Sequence of chain 1.C:
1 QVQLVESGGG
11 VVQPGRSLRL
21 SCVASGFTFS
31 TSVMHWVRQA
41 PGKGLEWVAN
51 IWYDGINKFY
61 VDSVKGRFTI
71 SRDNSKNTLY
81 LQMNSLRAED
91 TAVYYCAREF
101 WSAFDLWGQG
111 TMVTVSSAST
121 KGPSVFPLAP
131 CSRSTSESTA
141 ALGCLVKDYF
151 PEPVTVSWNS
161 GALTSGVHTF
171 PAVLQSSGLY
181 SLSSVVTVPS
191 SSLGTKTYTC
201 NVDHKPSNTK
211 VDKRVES

The small molecule below binds the protein below.
Small molecule (SMILES): CC(=O)N[C@H]1[C@H](O[C@H]2[C@H](O)[C@@H](NC(C)=O)CO[C@@H]2CO)O[C@H](CO)[C@@H](O)[C@@H]1O

Sequence of chain 1.A:
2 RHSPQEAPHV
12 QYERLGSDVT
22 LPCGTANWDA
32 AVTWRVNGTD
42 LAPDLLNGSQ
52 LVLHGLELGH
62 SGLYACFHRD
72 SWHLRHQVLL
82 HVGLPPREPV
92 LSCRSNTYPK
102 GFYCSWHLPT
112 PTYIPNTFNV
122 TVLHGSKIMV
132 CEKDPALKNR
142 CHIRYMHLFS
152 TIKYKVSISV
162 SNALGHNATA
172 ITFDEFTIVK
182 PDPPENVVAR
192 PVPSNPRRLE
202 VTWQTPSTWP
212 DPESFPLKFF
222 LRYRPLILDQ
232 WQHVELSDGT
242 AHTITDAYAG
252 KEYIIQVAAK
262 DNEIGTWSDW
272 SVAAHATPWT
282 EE

Binding-site contacts:
Ligand atom N2 contacts residue ASN120 of chain 1.A at 2.9 Å (h-bond).
Ligand atom O5 contacts residue TYR53 of chain 1.C at 4.0 Å.
Ligand atom C6 contacts residue ASN120 of chain 1.A at 4.5 Å.
Ligand atom C7 contacts residue THR31 of chain 1.C at 4.0 Å.
Ligand atom O7 contacts residue ASN120 of chain 1.A at 3.3 Å (h-bond).
Ligand atom O7 contacts residue THR122 of chain 1.A at 4.0 Å.
Ligand atom O5 contacts residue THR31 of chain 1.C at 4.0 Å.
Ligand atom C6 contacts residue TYR53 of chain 1.C at 3.7 Å (hydrophobic).
Ligand atom C1 contacts residue ASN120 of chain 1.A at 1.4 Å.
Ligand atom C3 contacts residue ASN120 of chain 1.A at 3.8 Å.
Ligand atom C4 contacts residue ASN120 of chain 1.A at 4.2 Å.
Ligand atom C5 contacts residue ASN120 of chain 1.A at 3.7 Å.
Ligand atom O5 contacts residue ASN120 of chain 1.A at 2.4 Å (h-bond).
Ligand atom C7 contacts residue ASN120 of chain 1.A at 3.3 Å.
Ligand atom O7 contacts residue VAL121 of chain 1.A at 4.2 Å.
Ligand atom C5 contacts residue TYR53 of chain 1.C at 3.8 Å (hydrophobic).
Ligand atom C8 contacts residue ASN120 of chain 1.A at 4.5 Å.
Ligand atom O3 contacts residue THR31 of chain 1.C at 3.3 Å.
Ligand atom O4 contacts residue THR31 of chain 1.C at 4.0 Å.
Ligand atom N2 contacts residue THR31 of chain 1.C at 3.5 Å (h-bond).
Ligand atom C8 contacts residue THR31 of chain 1.C at 3.6 Å.
Ligand atom C2 contacts residue ASN120 of chain 1.A at 2.4 Å.
Ligand atom C3 contacts residue THR31 of chain 1.C at 3.8 Å.
Ligand atom O6 contacts residue THR31 of chain 1.C at 3.8 Å.
Ligand atom C1 contacts residue TYR53 of chain 1.C at 4.0 Å (hydrophobic).